Sequence of chain 20.A:
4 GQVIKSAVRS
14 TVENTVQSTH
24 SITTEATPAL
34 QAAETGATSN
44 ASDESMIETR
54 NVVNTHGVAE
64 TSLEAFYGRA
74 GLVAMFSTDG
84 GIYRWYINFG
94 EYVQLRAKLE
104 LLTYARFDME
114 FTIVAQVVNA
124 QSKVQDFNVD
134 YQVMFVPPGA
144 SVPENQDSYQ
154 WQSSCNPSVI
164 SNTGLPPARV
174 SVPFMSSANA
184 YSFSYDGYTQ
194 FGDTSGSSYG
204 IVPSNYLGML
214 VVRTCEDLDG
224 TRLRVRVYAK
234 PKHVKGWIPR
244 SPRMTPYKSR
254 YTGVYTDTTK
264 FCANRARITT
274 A

Sequence of chain 19.A:
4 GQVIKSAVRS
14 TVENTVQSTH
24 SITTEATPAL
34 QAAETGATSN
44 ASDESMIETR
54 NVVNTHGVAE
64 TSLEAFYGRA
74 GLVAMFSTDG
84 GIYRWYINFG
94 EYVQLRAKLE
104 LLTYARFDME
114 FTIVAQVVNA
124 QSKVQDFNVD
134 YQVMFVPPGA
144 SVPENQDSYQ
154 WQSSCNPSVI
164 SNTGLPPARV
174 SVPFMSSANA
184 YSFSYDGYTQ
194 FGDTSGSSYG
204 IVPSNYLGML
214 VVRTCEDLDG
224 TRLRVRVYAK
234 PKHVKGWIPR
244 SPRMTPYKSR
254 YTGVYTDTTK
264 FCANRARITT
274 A

Binding-site contacts:
Ligand atom C contacts residue ASP150 of chain 19.A at 3.8 Å.
Ligand atom O contacts residue TYR152 of chain 19.A at 3.6 Å.
Ligand atom O contacts residue GLN155 of chain 19.A at 3.0 Å (h-bond).
Ligand atom CA contacts residue GLU239 of chain 20.C at 3.9 Å.
Ligand atom CA contacts residue SER151 of chain 19.A at 4.0 Å.
Ligand atom O contacts residue LEU75 of chain 20.A at 4.4 Å.
Ligand atom C contacts residue MET78 of chain 20.A at 4.2 Å (hydrophobic).
Ligand atom N contacts residue GLN238 of chain 20.C at 3.8 Å.
Ligand atom SG contacts residue ALA241 of chain 20.C at 3.5 Å (h-bond).
Ligand atom CB contacts residue GLY1 of chain 20.E at 3.1 Å.
Ligand atom N contacts residue ASP150 of chain 19.A at 4.4 Å.
Ligand atom CA contacts residue GLY1 of chain 20.E at 2.4 Å.
Ligand atom C contacts residue SER151 of chain 19.A at 3.9 Å.
Ligand atom C contacts residue TYR95 of chain 20.A at 4.5 Å (hydrophobic).
Ligand atom SG contacts residue GLU239 of chain 20.C at 4.3 Å.
Ligand atom CB contacts residue GLU239 of chain 20.C at 4.0 Å.
Ligand atom C contacts residue GLN155 of chain 19.A at 4.2 Å.
Ligand atom O contacts residue GLY1 of chain 20.E at 2.2 Å (h-bond).
Ligand atom N contacts residue GLU239 of chain 20.C at 3.0 Å (salt-bridge).
Ligand atom N contacts residue GLN155 of chain 19.A at 4.3 Å.
Ligand atom SG contacts residue GLY1 of chain 20.E at 4.2 Å.
Ligand atom CA contacts residue ASP150 of chain 19.A at 3.3 Å.
Ligand atom CB contacts residue ASP150 of chain 19.A at 3.6 Å.
Ligand atom SG contacts residue GLY240 of chain 20.C at 4.0 Å.
Ligand atom O contacts residue TYR95 of chain 20.A at 3.6 Å.
Ligand atom CA contacts residue TYR152 of chain 19.A at 3.8 Å (hydrophobic).
Ligand atom SG contacts residue MET78 of chain 20.A at 3.8 Å.
Ligand atom N contacts residue TYR152 of chain 19.A at 3.5 Å.
Ligand atom SG contacts residue TYR95 of chain 20.A at 3.8 Å.
Ligand atom C contacts residue GLY1 of chain 20.E at 1.3 Å.
Ligand atom CB contacts residue MET78 of chain 20.A at 3.9 Å (hydrophobic).
Ligand atom N contacts residue GLY1 of chain 20.E at 3.7 Å.
Ligand atom C contacts residue TYR152 of chain 19.A at 3.6 Å (hydrophobic).

The small molecule below binds the protein below.
Small molecule (SMILES): N[C@@H](CS)C(=O)O

Sequence of chain 20.C:
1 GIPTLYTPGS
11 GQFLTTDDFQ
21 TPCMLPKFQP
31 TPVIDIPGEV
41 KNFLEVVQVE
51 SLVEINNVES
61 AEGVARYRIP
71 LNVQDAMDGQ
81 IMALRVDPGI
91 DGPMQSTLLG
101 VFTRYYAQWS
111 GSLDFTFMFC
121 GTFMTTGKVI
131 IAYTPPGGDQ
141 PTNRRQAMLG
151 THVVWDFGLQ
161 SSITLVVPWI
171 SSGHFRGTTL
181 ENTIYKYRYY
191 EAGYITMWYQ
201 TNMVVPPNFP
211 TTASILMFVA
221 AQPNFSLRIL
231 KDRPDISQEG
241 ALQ